Sequence of chain 1.A:
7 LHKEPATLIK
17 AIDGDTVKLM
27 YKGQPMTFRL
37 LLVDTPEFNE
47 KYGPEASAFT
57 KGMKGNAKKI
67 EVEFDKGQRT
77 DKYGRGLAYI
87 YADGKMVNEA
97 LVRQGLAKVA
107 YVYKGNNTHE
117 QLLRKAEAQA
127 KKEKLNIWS

This protein binds this small molecule.
Small molecule (SMILES): Cc1cn([C@H]2C[C@H](OP(=O)(O)O)[C@@H](COP(=O)(O)O)O2)c(=O)[nH]c1=O

Binding-site contacts:
Ligand atom O5P contacts residue CA1 of chain 1.C at 3.1 Å.
Ligand atom O3' contacts residue TYR79 of chain 1.A at 3.4 Å.
Ligand atom C4 contacts residue LEU83 of chain 1.A at 3.6 Å (hydrophobic).
Ligand atom C4' contacts residue ARG81 of chain 1.A at 3.5 Å.
Ligand atom O4 contacts residue LEU83 of chain 1.A at 3.7 Å.
Ligand atom P1 contacts residue TYR79 of chain 1.A at 3.9 Å.
Ligand atom O5P contacts residue ARG35 of chain 1.A at 2.8 Å (salt-bridge).
Ligand atom C5M contacts residue TYR107 of chain 1.A at 3.7 Å (hydrophobic).
Ligand atom C2 contacts residue ASP77 of chain 1.A at 3.9 Å.
Ligand atom C3' contacts residue TYR107 of chain 1.A at 3.9 Å (hydrophobic).
Ligand atom O4P contacts residue ARG35 of chain 1.A at 3.0 Å (salt-bridge).
Ligand atom O5' contacts residue ARG81 of chain 1.A at 2.9 Å (salt-bridge).
Ligand atom C1' contacts residue ARG81 of chain 1.A at 4.0 Å.
Ligand atom C6 contacts residue TYR107 of chain 1.A at 4.1 Å (hydrophobic).
Ligand atom C5 contacts residue TYR107 of chain 1.A at 3.8 Å (hydrophobic).
Ligand atom O3' contacts residue LYS78 of chain 1.A at 4.0 Å.
Ligand atom C5 contacts residue LEU83 of chain 1.A at 3.8 Å (hydrophobic).
Ligand atom C5M contacts residue ARG35 of chain 1.A at 3.8 Å.
Ligand atom P1 contacts residue LYS78 of chain 1.A at 3.8 Å.
Ligand atom P2 contacts residue CA1 of chain 1.C at 4.0 Å.
Ligand atom O4 contacts residue TYR107 of chain 1.A at 4.1 Å.
Ligand atom O5' contacts residue ARG35 of chain 1.A at 3.7 Å.
Ligand atom P2 contacts residue ARG35 of chain 1.A at 3.7 Å.
Ligand atom C5' contacts residue TYR107 of chain 1.A at 3.5 Å (hydrophobic).
Ligand atom O3P contacts residue TYR79 of chain 1.A at 2.6 Å (h-bond).
Ligand atom O2 contacts residue ASP77 of chain 1.A at 3.7 Å.
Ligand atom O4' contacts residue ASP77 of chain 1.A at 3.9 Å.
Ligand atom O4P contacts residue ARG81 of chain 1.A at 2.8 Å (salt-bridge).
Ligand atom O4 contacts residue LEU37 of chain 1.A at 3.7 Å.
Ligand atom O6P contacts residue GLU43 of chain 1.A at 4.1 Å.
Ligand atom N3 contacts residue LEU83 of chain 1.A at 3.8 Å.
Ligand atom O4' contacts residue ARG81 of chain 1.A at 2.9 Å (salt-bridge).
Ligand atom O3P contacts residue LYS78 of chain 1.A at 2.9 Å (salt-bridge).
Ligand atom O5P contacts residue ASP40 of chain 1.A at 3.4 Å (salt-bridge).
Ligand atom C1' contacts residue ASP77 of chain 1.A at 4.1 Å.
Ligand atom P2 contacts residue ARG81 of chain 1.A at 3.9 Å.
Ligand atom C5M contacts residue LEU36 of chain 1.A at 3.8 Å (hydrophobic).
Ligand atom O1P contacts residue LYS78 of chain 1.A at 3.5 Å (salt-bridge).
Ligand atom C2' contacts residue TYR107 of chain 1.A at 3.8 Å (hydrophobic).
Ligand atom C5' contacts residue ARG81 of chain 1.A at 3.8 Å.